Sequence of chain 1.M:
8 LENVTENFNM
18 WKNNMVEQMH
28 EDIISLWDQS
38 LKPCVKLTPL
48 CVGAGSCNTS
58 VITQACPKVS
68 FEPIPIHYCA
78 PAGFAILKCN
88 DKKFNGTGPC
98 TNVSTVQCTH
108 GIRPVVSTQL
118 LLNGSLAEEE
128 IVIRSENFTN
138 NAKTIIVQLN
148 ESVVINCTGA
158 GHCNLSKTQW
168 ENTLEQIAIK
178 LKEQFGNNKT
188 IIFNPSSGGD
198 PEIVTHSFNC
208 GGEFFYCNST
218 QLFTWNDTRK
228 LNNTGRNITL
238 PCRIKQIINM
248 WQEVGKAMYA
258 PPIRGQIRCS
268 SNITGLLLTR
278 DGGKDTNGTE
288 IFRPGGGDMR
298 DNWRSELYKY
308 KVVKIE

Binding-site contacts:
Ligand atom O5 contacts residue SER268 of chain 1.M at 3.5 Å.
Ligand atom C5 contacts residue ASN120 of chain 1.M at 3.7 Å.
Ligand atom C1 contacts residue ASN120 of chain 1.M at 1.4 Å.
Ligand atom C2 contacts residue ASN120 of chain 1.M at 2.5 Å.
Ligand atom N2 contacts residue ASN120 of chain 1.M at 2.9 Å (h-bond).
Ligand atom O6 contacts residue ASN206 of chain 1.M at 3.5 Å (h-bond).
Ligand atom C1 contacts residue SER268 of chain 1.M at 4.3 Å.
Ligand atom C4 contacts residue SER268 of chain 1.M at 4.3 Å.
Ligand atom C4 contacts residue CYS266 of chain 1.M at 3.7 Å (hydrophobic).
Ligand atom C8 contacts residue SER267 of chain 1.M at 3.4 Å.
Ligand atom C7 contacts residue ASN120 of chain 1.M at 4.2 Å.
Ligand atom C6 contacts residue LEU119 of chain 1.M at 4.3 Å (hydrophobic).
Ligand atom C6 contacts residue SER268 of chain 1.M at 4.1 Å.
Ligand atom C7 contacts residue SER267 of chain 1.M at 3.9 Å.
Ligand atom C1 contacts residue ARG110 of chain 1.M at 4.3 Å.
Ligand atom C2 contacts residue SER268 of chain 1.M at 4.3 Å.
Ligand atom C4 contacts residue ASN120 of chain 1.M at 4.2 Å.
Ligand atom C8 contacts residue NAG1 of chain 1.IB at 3.9 Å.
Ligand atom C3 contacts residue SER267 of chain 1.M at 4.1 Å.
Ligand atom O4 contacts residue CYS207 of chain 1.M at 4.5 Å.
Ligand atom C3 contacts residue ASN120 of chain 1.M at 3.8 Å.
Ligand atom O6 contacts residue VAL112 of chain 1.M at 4.2 Å.
Ligand atom C6 contacts residue VAL112 of chain 1.M at 4.4 Å (hydrophobic).
Ligand atom O5 contacts residue VAL112 of chain 1.M at 4.3 Å.
Ligand atom C2 contacts residue SER267 of chain 1.M at 3.6 Å.
Ligand atom O5 contacts residue ASN120 of chain 1.M at 2.4 Å (h-bond).
Ligand atom C5 contacts residue SER268 of chain 1.M at 4.2 Å.
Ligand atom O3 contacts residue SER267 of chain 1.M at 3.7 Å.
Ligand atom O4 contacts residue CYS266 of chain 1.M at 2.8 Å (h-bond).
Ligand atom N2 contacts residue SER267 of chain 1.M at 4.0 Å.
Ligand atom C4 contacts residue SER267 of chain 1.M at 4.5 Å.

The protein below binds the small molecule below.
Small molecule (SMILES): CC(=O)N[C@@H]1[C@@H](O)[C@H](O)[C@@H](CO)O[C@H]1O